The small molecule below binds the protein below.
Small molecule (SMILES): CC(=O)N[C@@H]1[C@@H](O)[C@H](O)[C@@H](CO)O[C@H]1O

Binding-site contacts:
Ligand atom N2 contacts residue ASN328 of chain 1.G at 3.1 Å (h-bond).
Ligand atom C1 contacts residue GLN577 of chain 1.G at 4.1 Å.
Ligand atom C6 contacts residue GLN577 of chain 1.G at 3.1 Å.
Ligand atom C5 contacts residue GLN577 of chain 1.G at 3.6 Å.
Ligand atom C8 contacts residue ASN328 of chain 1.G at 4.4 Å.
Ligand atom O6 contacts residue PRO576 of chain 1.G at 2.7 Å (h-bond).
Ligand atom O7 contacts residue ASN328 of chain 1.G at 4.2 Å.
Ligand atom C2 contacts residue ASN328 of chain 1.G at 2.5 Å.
Ligand atom C4 contacts residue ASN328 of chain 1.G at 4.2 Å.
Ligand atom O3 contacts residue THR578 of chain 1.G at 4.4 Å.
Ligand atom O5 contacts residue GLN577 of chain 1.G at 3.0 Å (h-bond).
Ligand atom O5 contacts residue ASN328 of chain 1.G at 2.4 Å (h-bond).
Ligand atom C5 contacts residue ASN328 of chain 1.G at 3.6 Å.
Ligand atom C3 contacts residue ASN328 of chain 1.G at 3.8 Å.
Ligand atom C3 contacts residue GLN577 of chain 1.G at 3.9 Å.
Ligand atom C4 contacts residue GLN577 of chain 1.G at 4.2 Å.
Ligand atom O6 contacts residue GLN577 of chain 1.G at 2.6 Å (h-bond).
Ligand atom C6 contacts residue PRO576 of chain 1.G at 4.1 Å (hydrophobic).
Ligand atom C7 contacts residue ASN328 of chain 1.G at 3.9 Å.
Ligand atom O6 contacts residue THR578 of chain 1.G at 4.4 Å.
Ligand atom O4 contacts residue ASN328 of chain 1.G at 4.4 Å.
Ligand atom O3 contacts residue GLN577 of chain 1.G at 2.8 Å (h-bond).
Ligand atom C1 contacts residue ASN328 of chain 1.G at 1.4 Å.
Ligand atom O5 contacts residue PRO576 of chain 1.G at 4.3 Å.
Ligand atom C2 contacts residue GLN577 of chain 1.G at 4.2 Å.
Ligand atom O3 contacts residue ASN328 of chain 1.G at 4.3 Å.

Sequence of chain 1.G:
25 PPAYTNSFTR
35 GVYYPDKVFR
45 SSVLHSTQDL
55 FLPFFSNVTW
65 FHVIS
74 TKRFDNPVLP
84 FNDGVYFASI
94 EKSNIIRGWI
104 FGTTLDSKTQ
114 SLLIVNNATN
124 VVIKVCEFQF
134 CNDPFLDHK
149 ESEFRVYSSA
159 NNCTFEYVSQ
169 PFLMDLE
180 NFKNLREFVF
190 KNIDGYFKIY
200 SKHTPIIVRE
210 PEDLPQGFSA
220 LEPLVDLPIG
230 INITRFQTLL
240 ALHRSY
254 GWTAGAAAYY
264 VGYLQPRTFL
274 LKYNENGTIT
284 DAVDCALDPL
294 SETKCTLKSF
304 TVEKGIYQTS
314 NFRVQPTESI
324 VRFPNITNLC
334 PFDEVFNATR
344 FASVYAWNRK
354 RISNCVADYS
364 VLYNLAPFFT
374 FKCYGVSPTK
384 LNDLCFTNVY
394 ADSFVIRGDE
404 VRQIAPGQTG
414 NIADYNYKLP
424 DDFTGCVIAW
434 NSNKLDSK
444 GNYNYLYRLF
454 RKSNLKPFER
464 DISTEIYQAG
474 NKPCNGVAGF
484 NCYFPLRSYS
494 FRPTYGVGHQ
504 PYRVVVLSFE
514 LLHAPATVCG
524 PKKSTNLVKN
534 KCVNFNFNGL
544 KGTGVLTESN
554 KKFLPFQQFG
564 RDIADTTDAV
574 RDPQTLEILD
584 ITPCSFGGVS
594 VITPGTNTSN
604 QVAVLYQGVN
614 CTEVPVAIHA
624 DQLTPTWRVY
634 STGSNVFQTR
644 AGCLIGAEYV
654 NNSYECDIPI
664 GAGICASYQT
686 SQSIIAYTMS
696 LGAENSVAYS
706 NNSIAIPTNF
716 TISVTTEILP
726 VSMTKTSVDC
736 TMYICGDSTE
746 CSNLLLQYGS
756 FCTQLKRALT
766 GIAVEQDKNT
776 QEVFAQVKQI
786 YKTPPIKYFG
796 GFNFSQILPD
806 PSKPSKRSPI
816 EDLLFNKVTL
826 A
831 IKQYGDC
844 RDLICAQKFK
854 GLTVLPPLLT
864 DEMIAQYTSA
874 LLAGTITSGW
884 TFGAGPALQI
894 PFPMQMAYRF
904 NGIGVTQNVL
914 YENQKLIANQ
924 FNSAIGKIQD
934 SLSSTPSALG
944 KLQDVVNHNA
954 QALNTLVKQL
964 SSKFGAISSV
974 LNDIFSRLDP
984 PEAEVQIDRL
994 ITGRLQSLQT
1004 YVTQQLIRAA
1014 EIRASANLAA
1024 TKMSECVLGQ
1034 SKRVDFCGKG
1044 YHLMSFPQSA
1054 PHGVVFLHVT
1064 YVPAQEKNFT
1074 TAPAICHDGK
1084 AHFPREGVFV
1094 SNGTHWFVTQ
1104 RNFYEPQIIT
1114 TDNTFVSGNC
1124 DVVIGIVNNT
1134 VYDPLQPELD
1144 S